Binding-site contacts:
Ligand atom N2 contacts residue GOL1 of chain 1.G at 3.0 Å (h-bond).
Ligand atom P contacts residue ALA113 of chain 1.A at 3.3 Å.
Ligand atom C21 contacts residue HIS231 of chain 1.A at 3.6 Å.
Ligand atom C31 contacts residue ASN112 of chain 1.A at 3.3 Å.
Ligand atom C27 contacts residue HIS231 of chain 1.A at 3.5 Å.
Ligand atom C22 contacts residue ALA113 of chain 1.A at 3.3 Å (hydrophobic).
Ligand atom O2 contacts residue ALA113 of chain 1.A at 3.3 Å (h-bond).
Ligand atom C24 contacts residue LEU202 of chain 1.A at 3.7 Å (hydrophobic).
Ligand atom O2 contacts residue PHE114 of chain 1.A at 3.7 Å.
Ligand atom C22 contacts residue ASN112 of chain 1.A at 3.7 Å.
Ligand atom O2 contacts residue GLU143 of chain 1.A at 2.6 Å (salt-bridge).
Ligand atom C26 contacts residue ARG203 of chain 1.A at 3.7 Å.
Ligand atom O3 contacts residue TYR157 of chain 1.A at 3.4 Å (h-bond).
Ligand atom O3 contacts residue GLU166 of chain 1.A at 2.9 Å (salt-bridge).
Ligand atom O2 contacts residue ZN1 of chain 1.F at 3.1 Å.
Ligand atom O3 contacts residue HIS142 of chain 1.A at 3.3 Å (h-bond).
Ligand atom C10 contacts residue GOL1 of chain 1.G at 3.5 Å.
Ligand atom C2 contacts residue GLU143 of chain 1.A at 3.6 Å.
Ligand atom N contacts residue GLU143 of chain 1.A at 3.2 Å (salt-bridge).
Ligand atom C25 contacts residue VAL139 of chain 1.A at 3.7 Å (hydrophobic).
Ligand atom N21 contacts residue ASN112 of chain 1.A at 3.0 Å (h-bond).
Ligand atom C31 contacts residue PHE130 of chain 1.A at 3.5 Å (hydrophobic).
Ligand atom O3 contacts residue HIS146 of chain 1.A at 3.6 Å (h-bond).
Ligand atom N2 contacts residue PHE114 of chain 1.A at 3.7 Å.
Ligand atom O4 contacts residue GOL1 of chain 1.G at 3.4 Å.
Ligand atom O2 contacts residue GOL1 of chain 1.G at 2.8 Å (h-bond).
Ligand atom O4 contacts residue TYR157 of chain 1.A at 3.4 Å.
Ligand atom C23 contacts residue GLU143 of chain 1.A at 3.4 Å.
Ligand atom O2 contacts residue HIS146 of chain 1.A at 3.4 Å.
Ligand atom O1 contacts residue ARG203 of chain 1.A at 2.9 Å (salt-bridge).
Ligand atom C7 contacts residue TRP115 of chain 1.A at 3.6 Å (hydrophobic).
Ligand atom N21 contacts residue HIS231 of chain 1.A at 3.6 Å (h-bond).
Ligand atom C31 contacts residue ASN111 of chain 1.A at 3.5 Å.
Ligand atom O1 contacts residue HIS231 of chain 1.A at 3.2 Å.
Ligand atom N contacts residue ALA113 of chain 1.A at 2.8 Å (h-bond).
Ligand atom N contacts residue ASN112 of chain 1.A at 3.2 Å (h-bond).
Ligand atom O3 contacts residue HIS231 of chain 1.A at 2.9 Å (h-bond).
Ligand atom P contacts residue ZN1 of chain 1.F at 3.0 Å.
Ligand atom O3 contacts residue ZN1 of chain 1.F at 2.0 Å.
Ligand atom C5 contacts residue GOL1 of chain 1.G at 3.7 Å.

Sequence of chain 1.A:
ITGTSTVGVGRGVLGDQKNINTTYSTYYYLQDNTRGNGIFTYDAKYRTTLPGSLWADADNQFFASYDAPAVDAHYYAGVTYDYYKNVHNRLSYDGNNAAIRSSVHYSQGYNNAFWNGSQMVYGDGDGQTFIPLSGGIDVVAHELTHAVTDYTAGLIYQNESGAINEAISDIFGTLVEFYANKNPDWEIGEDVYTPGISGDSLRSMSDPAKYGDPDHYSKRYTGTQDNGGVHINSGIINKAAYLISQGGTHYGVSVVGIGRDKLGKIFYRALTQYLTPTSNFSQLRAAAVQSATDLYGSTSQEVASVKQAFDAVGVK

This small molecule binds to this protein.
Small molecule (SMILES): CC(C)CCNC(=O)[C@H](CC(C)C)NP(=O)(O)CNC(=O)OCc1ccccc1